Sequence of chain 1.A:
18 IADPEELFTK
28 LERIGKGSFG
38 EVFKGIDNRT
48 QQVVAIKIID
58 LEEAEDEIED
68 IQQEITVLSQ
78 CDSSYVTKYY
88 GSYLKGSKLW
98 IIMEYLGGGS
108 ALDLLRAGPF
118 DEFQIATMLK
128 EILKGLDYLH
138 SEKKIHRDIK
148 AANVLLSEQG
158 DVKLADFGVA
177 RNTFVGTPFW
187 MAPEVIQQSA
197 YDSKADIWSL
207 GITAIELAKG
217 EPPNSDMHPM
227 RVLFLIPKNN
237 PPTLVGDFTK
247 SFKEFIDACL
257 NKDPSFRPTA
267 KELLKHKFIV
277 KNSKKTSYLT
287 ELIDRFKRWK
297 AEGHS

Binding-site contacts:
Ligand atom CAI contacts residue GLY106 of chain 1.A at 3.7 Å.
Ligand atom C2 contacts residue CD1 of chain 1.F at 3.2 Å.
Ligand atom N3 contacts residue CD1 of chain 1.F at 2.4 Å.
Ligand atom NAS contacts residue LEU103 of chain 1.A at 3.6 Å.
Ligand atom NAS contacts residue LEU152 of chain 1.A at 3.9 Å.
Ligand atom CAX contacts residue LEU152 of chain 1.A at 3.7 Å (hydrophobic).
Ligand atom CAX contacts residue GLU101 of chain 1.A at 3.7 Å.
Ligand atom NAN contacts residue GLU101 of chain 1.A at 3.5 Å (salt-bridge).
Ligand atom N1 contacts residue LEU152 of chain 1.A at 3.6 Å.
Ligand atom CAI contacts residue CD1 of chain 1.F at 3.4 Å.
Ligand atom CAV contacts residue LEU152 of chain 1.A at 3.7 Å (hydrophobic).
Ligand atom NAS contacts residue ALA52 of chain 1.A at 3.5 Å.
Ligand atom C6 contacts residue ILE31 of chain 1.A at 3.8 Å (hydrophobic).
Ligand atom CAK contacts residue LEU152 of chain 1.A at 3.6 Å (hydrophobic).
Ligand atom CAD contacts residue TYR102 of chain 1.A at 3.7 Å (hydrophobic).
Ligand atom CAE contacts residue ALA149 of chain 1.A at 3.5 Å (hydrophobic).
Ligand atom NAS contacts residue TYR102 of chain 1.A at 3.8 Å.
Ligand atom CBB contacts residue ALA52 of chain 1.A at 3.9 Å (hydrophobic).
Ligand atom CAI contacts residue ASP110 of chain 1.A at 3.2 Å.
Ligand atom CAV contacts residue LEU103 of chain 1.A at 3.9 Å (hydrophobic).
Ligand atom NAA contacts residue LYS54 of chain 1.A at 3.6 Å.
Ligand atom CAC contacts residue GLY106 of chain 1.A at 3.8 Å.
Ligand atom CAE contacts residue ASN150 of chain 1.A at 3.6 Å.
Ligand atom C6 contacts residue LEU103 of chain 1.A at 3.9 Å (hydrophobic).
Ligand atom NAS contacts residue GLU101 of chain 1.A at 2.7 Å (salt-bridge).
Ligand atom N3 contacts residue ASP110 of chain 1.A at 3.2 Å (salt-bridge).
Ligand atom CAM contacts residue MET100 of chain 1.A at 3.3 Å (hydrophobic).
Ligand atom CAG contacts residue ALA149 of chain 1.A at 3.1 Å (hydrophobic).
Ligand atom NAR contacts residue LEU103 of chain 1.A at 3.2 Å (h-bond).
Ligand atom NAN contacts residue TYR102 of chain 1.A at 3.6 Å.
Ligand atom CAJ contacts residue TYR102 of chain 1.A at 3.8 Å (hydrophobic).
Ligand atom C4 contacts residue CD1 of chain 1.F at 3.3 Å.
Ligand atom C4 contacts residue ASP110 of chain 1.A at 3.6 Å.
Ligand atom C2 contacts residue LEU152 of chain 1.A at 3.9 Å (hydrophobic).
Ligand atom NAR contacts residue ILE31 of chain 1.A at 3.7 Å.
Ligand atom NAQ contacts residue CD1 of chain 1.F at 3.2 Å.
Ligand atom CAX contacts residue ALA52 of chain 1.A at 3.6 Å (hydrophobic).
Ligand atom CAL contacts residue ALA162 of chain 1.A at 3.8 Å (hydrophobic).
Ligand atom NAN contacts residue LEU103 of chain 1.A at 3.0 Å (h-bond).
Ligand atom CAJ contacts residue LEU103 of chain 1.A at 3.2 Å (hydrophobic).

This small molecule binds to this protein.
Small molecule (SMILES): N#CCC1C=CC(=Nc2nc(Nc3cc(C4CC4)[nH]n3)c3ccccc3n2)C=C1